Binding-site contacts:
Ligand atom O11 contacts residue SER75 of chain 1.E at 3.1 Å (h-bond).
Ligand atom C10 contacts residue TRP70 of chain 1.E at 3.6 Å (hydrophobic).
Ligand atom O19 contacts residue ILE117 of chain 1.E at 3.8 Å.
Ligand atom C2 contacts residue TRP110 of chain 1.G at 3.5 Å (hydrophobic).
Ligand atom C7 contacts residue THR35 of chain 1.E at 3.8 Å.
Ligand atom C3 contacts residue TYR33 of chain 1.E at 3.5 Å (hydrophobic).
Ligand atom C18 contacts residue ASN118 of chain 1.E at 3.0 Å.
Ligand atom O19 contacts residue TRP97 of chain 1.E at 3.3 Å (h-bond).
Ligand atom C11 contacts residue THR40 of chain 1.E at 3.7 Å.
Ligand atom N1 contacts residue ASN118 of chain 1.E at 3.3 Å (h-bond).
Ligand atom C8 contacts residue TRP70 of chain 1.E at 3.6 Å (hydrophobic).
Ligand atom C3 contacts residue THR35 of chain 1.E at 3.6 Å.
Ligand atom C11 contacts residue SER73 of chain 1.E at 3.7 Å.
Ligand atom N2 contacts residue THR35 of chain 1.E at 2.8 Å (h-bond).
Ligand atom C10 contacts residue SER73 of chain 1.E at 3.8 Å.
Ligand atom O12 contacts residue THR40 of chain 1.E at 3.1 Å (h-bond).
Ligand atom O3 contacts residue TYR33 of chain 1.E at 2.7 Å (h-bond).
Ligand atom N2 contacts residue VAL37 of chain 1.E at 3.6 Å.
Ligand atom O3 contacts residue ASN12 of chain 1.E at 3.1 Å (h-bond).
Ligand atom O19 contacts residue ASN118 of chain 1.E at 2.9 Å (h-bond).
Ligand atom C5 contacts residue TRP110 of chain 1.G at 3.6 Å (hydrophobic).
Ligand atom O11 contacts residue SER73 of chain 1.E at 3.0 Å (h-bond).
Ligand atom C4 contacts residue THR35 of chain 1.E at 3.9 Å.
Ligand atom C6 contacts residue TRP97 of chain 1.E at 3.6 Å (hydrophobic).
Ligand atom C18 contacts residue LEU14 of chain 1.E at 3.4 Å (hydrophobic).
Ligand atom O12 contacts residue THR38 of chain 1.E at 3.7 Å.
Ligand atom O3 contacts residue THR35 of chain 1.E at 3.7 Å.
Ligand atom O3 contacts residue SER16 of chain 1.E at 2.7 Å (h-bond).
Ligand atom C3 contacts residue SER16 of chain 1.E at 3.6 Å.
Ligand atom C4 contacts residue VAL37 of chain 1.E at 3.7 Å (hydrophobic).
Ligand atom C17 contacts residue ASN118 of chain 1.E at 2.7 Å.
Ligand atom C9 contacts residue TRP70 of chain 1.E at 3.7 Å (hydrophobic).
Ligand atom C7 contacts residue TRP70 of chain 1.E at 3.6 Å (hydrophobic).
Ligand atom S1 contacts residue THR77 of chain 1.E at 3.5 Å (h-bond).
Ligand atom O12 contacts residue ALA39 of chain 1.E at 2.8 Å (h-bond).
Ligand atom S1 contacts residue TRP70 of chain 1.E at 3.7 Å.
Ligand atom C7 contacts residue VAL37 of chain 1.E at 3.6 Å (hydrophobic).
Ligand atom C4 contacts residue TRP110 of chain 1.G at 3.5 Å (hydrophobic).
Ligand atom C18 contacts residue ASN12 of chain 1.E at 3.0 Å.
Ligand atom C9 contacts residue PHE72 of chain 1.E at 3.6 Å (hydrophobic).

Sequence of chain 1.E:
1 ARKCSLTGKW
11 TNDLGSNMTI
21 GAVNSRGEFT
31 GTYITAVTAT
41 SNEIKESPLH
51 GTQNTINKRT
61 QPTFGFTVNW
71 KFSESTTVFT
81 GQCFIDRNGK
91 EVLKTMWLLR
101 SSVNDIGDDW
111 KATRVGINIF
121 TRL

Sequence of chain 1.G:
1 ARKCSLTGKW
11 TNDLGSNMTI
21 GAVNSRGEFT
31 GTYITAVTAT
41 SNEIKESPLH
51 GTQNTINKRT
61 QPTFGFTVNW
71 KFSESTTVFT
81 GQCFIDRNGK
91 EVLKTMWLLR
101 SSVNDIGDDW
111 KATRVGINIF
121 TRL

The protein below binds the small molecule below.
Small molecule (SMILES): CC(=O)N1C(=O)N[C@@H]2[C@H](CCCCC(=O)O)SC[C@@H]21